Sequence of chain 1.C:
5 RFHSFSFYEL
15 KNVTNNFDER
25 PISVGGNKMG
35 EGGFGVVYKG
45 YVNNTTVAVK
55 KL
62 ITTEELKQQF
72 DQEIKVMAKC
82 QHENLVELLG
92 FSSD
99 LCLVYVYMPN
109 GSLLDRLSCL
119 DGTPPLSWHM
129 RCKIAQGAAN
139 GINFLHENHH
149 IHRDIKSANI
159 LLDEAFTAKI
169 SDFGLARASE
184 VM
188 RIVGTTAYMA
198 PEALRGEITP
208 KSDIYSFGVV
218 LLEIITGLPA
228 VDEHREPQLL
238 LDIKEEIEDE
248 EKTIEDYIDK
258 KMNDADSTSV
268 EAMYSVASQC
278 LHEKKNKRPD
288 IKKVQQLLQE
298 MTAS

The small molecule below binds the protein below.
Small molecule (SMILES): O=c1[nH]c(NC2CC2)nc(N[C@@H]2C[C@H](CO)[C@@H](O)[C@H]2O)c1-c1nc2ccccc2s1

Binding-site contacts:
Ligand atom C22 contacts residue TYR105 of chain 1.C at 3.8 Å (hydrophobic).
Ligand atom N08 contacts residue MET33 of chain 1.C at 3.7 Å.
Ligand atom N26 contacts residue VAL41 of chain 1.C at 3.6 Å.
Ligand atom O09 contacts residue MET106 of chain 1.C at 2.6 Å (h-bond).
Ligand atom O16 contacts residue ASP113 of chain 1.C at 3.9 Å.
Ligand atom C03 contacts residue MET33 of chain 1.C at 3.5 Å (hydrophobic).
Ligand atom C24 contacts residue LEU159 of chain 1.C at 3.5 Å (hydrophobic).
Ligand atom N08 contacts residue GLY109 of chain 1.C at 3.6 Å.
Ligand atom C28 contacts residue VAL87 of chain 1.C at 3.7 Å (hydrophobic).
Ligand atom C10 contacts residue LEU159 of chain 1.C at 3.6 Å (hydrophobic).
Ligand atom O09 contacts residue TYR105 of chain 1.C at 3.4 Å.
Ligand atom O16 contacts residue MET33 of chain 1.C at 3.4 Å (h-bond).
Ligand atom C20 contacts residue MET106 of chain 1.C at 3.4 Å (hydrophobic).
Ligand atom C27 contacts residue TYR103 of chain 1.C at 3.2 Å (hydrophobic).
Ligand atom C30 contacts residue LYS54 of chain 1.C at 3.9 Å.
Ligand atom C25 contacts residue LEU159 of chain 1.C at 3.6 Å (hydrophobic).
Ligand atom S23 contacts residue LEU159 of chain 1.C at 3.6 Å.
Ligand atom C06 contacts residue MET33 of chain 1.C at 3.8 Å (hydrophobic).
Ligand atom C20 contacts residue PRO107 of chain 1.C at 3.8 Å (hydrophobic).
Ligand atom C28 contacts residue TYR103 of chain 1.C at 3.4 Å (hydrophobic).
Ligand atom C03 contacts residue MET106 of chain 1.C at 3.5 Å (hydrophobic).
Ligand atom C21 contacts residue TYR105 of chain 1.C at 3.1 Å (hydrophobic).
Ligand atom C29 contacts residue LYS54 of chain 1.C at 3.5 Å.
Ligand atom S23 contacts residue ALA52 of chain 1.C at 3.6 Å.
Ligand atom C05 contacts residue MET106 of chain 1.C at 3.4 Å (hydrophobic).
Ligand atom N04 contacts residue MET106 of chain 1.C at 2.7 Å (h-bond).
Ligand atom C05 contacts residue MET33 of chain 1.C at 3.6 Å (hydrophobic).
Ligand atom O17 contacts residue ASP113 of chain 1.C at 3.8 Å.
Ligand atom O17 contacts residue MET33 of chain 1.C at 3.8 Å.
Ligand atom C03 contacts residue GLY109 of chain 1.C at 3.8 Å.
Ligand atom N04 contacts residue MET33 of chain 1.C at 3.8 Å.
Ligand atom N26 contacts residue LEU159 of chain 1.C at 3.6 Å.
Ligand atom O19 contacts residue GLU35 of chain 1.C at 3.9 Å.
Ligand atom N02 contacts residue MET33 of chain 1.C at 3.5 Å.
Ligand atom C22 contacts residue PRO107 of chain 1.C at 3.1 Å (hydrophobic).
Ligand atom N08 contacts residue MET106 of chain 1.C at 3.7 Å.
Ligand atom C29 contacts residue TYR103 of chain 1.C at 3.9 Å (hydrophobic).
Ligand atom C20 contacts residue TYR105 of chain 1.C at 3.5 Å (hydrophobic).
Ligand atom N04 contacts residue TYR105 of chain 1.C at 3.7 Å.
Ligand atom C27 contacts residue VAL87 of chain 1.C at 3.7 Å (hydrophobic).